Sequence of chain 1.B:
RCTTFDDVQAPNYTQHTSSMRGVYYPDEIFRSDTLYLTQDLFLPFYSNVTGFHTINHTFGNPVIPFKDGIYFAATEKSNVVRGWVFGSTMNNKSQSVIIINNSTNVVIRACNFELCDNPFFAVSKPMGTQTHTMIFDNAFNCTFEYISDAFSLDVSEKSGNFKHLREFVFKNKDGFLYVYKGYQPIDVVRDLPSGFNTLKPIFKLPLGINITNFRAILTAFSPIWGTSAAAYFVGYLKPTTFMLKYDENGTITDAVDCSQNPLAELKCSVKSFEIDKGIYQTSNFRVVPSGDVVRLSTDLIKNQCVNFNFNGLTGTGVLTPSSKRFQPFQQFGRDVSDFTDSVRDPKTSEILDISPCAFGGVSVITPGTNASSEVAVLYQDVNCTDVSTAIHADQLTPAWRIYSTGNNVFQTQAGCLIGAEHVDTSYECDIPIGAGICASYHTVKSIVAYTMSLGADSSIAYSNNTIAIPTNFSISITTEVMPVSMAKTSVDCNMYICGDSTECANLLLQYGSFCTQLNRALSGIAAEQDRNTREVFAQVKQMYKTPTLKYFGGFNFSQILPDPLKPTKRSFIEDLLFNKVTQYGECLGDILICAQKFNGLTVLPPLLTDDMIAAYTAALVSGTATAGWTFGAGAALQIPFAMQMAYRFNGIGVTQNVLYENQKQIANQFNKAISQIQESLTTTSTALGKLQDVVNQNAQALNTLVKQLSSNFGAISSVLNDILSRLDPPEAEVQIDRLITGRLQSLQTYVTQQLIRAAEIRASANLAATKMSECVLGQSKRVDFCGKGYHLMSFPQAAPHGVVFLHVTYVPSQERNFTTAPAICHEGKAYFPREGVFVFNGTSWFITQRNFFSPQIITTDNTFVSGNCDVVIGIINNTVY

This small molecule binds to this protein.
Small molecule (SMILES): CC(=O)N[C@@H]1[C@@H](O)[C@H](O)[C@@H](CO)O[C@H]1O

Binding-site contacts:
Ligand atom C8 contacts residue ARG1042 of chain 1.B at 4.4 Å.
Ligand atom C2 contacts residue ASN1043 of chain 1.B at 2.4 Å.
Ligand atom C3 contacts residue ASN1043 of chain 1.B at 3.8 Å.
Ligand atom N2 contacts residue ASN1043 of chain 1.B at 2.9 Å (h-bond).
Ligand atom C5 contacts residue ASN1043 of chain 1.B at 3.6 Å.
Ligand atom C7 contacts residue ASN1043 of chain 1.B at 3.8 Å.
Ligand atom C1 contacts residue ASN1043 of chain 1.B at 1.4 Å.
Ligand atom C8 contacts residue GLU1041 of chain 1.B at 3.4 Å.
Ligand atom O5 contacts residue ASN1043 of chain 1.B at 2.3 Å (h-bond).
Ligand atom O6 contacts residue ALA675 of chain 1.B at 3.3 Å.
Ligand atom O7 contacts residue ASN1043 of chain 1.B at 4.2 Å.
Ligand atom C4 contacts residue ASN1043 of chain 1.B at 4.2 Å.